Sequence of chain 1.LA:
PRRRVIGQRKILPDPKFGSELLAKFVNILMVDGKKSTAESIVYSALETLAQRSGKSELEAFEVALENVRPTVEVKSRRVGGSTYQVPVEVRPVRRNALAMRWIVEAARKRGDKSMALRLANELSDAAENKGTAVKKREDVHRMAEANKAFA

A protein and the small-molecule ligand that binds it are described below.
Small molecule (SMILES): Nc1nc(=O)c2ncn([C@@H]3O[C@H](CO[P](=O)(O)O[C@H]4[C@@H](O)[C@H](n5ccc(=O)[nH]c5=O)O[C@@H]4CO[P](=O)(O)O[C@H]4[C@@H](O)[C@H](n5cnc6c(N)ncnc65)O[C@@H]4CO[P](=O)(O)O[C@H]4[C@@H](O)[C@H](n5cnc6c(N)ncnc65)O[C@@H]4CO[P](=O)(O)O[C@H]4[C@@H](O)[C@H](n5ccc(=O)[nH]c5=O)O[C@@H]4CO[P](=O)(O)O[C@H]4[C@@H](O)[C@H](n5cnc6c(N)ncnc65)O[C@@H]4COP(=O)=O)[C@@H](O)[C@H]3O)c2[nH]1

Binding-site contacts:
Ligand atom OP1 contacts residue GLY82 of chain 1.LA at 4.1 Å.